Binding-site contacts:
Ligand atom C23 contacts residue GLY168 of chain 1.V at 3.5 Å.
Ligand atom CA contacts residue ASP125 of chain 1.W at 3.6 Å.
Ligand atom CD1 contacts residue ALA20 of chain 1.V at 3.4 Å (hydrophobic).
Ligand atom C24 contacts residue GLY168 of chain 1.V at 3.1 Å.
Ligand atom C14 contacts residue THR1 of chain 1.V at 2.8 Å.
Ligand atom C contacts residue THR21 of chain 1.V at 3.7 Å.
Ligand atom OG1 contacts residue THR21 of chain 1.V at 3.2 Å (h-bond).
Ligand atom O contacts residue THR1 of chain 1.V at 2.4 Å (h-bond).
Ligand atom O contacts residue LEU126 of chain 1.W at 3.5 Å.
Ligand atom C22 contacts residue THR1 of chain 1.V at 2.5 Å.
Ligand atom C contacts residue THR1 of chain 1.V at 1.4 Å.
Ligand atom CB contacts residue THR21 of chain 1.V at 3.7 Å.
Ligand atom O contacts residue GLY47 of chain 1.V at 3.0 Å (h-bond).
Ligand atom C contacts residue ASP125 of chain 1.W at 3.7 Å.
Ligand atom C contacts residue GLU106 of chain 1.W at 3.7 Å.
Ligand atom CA contacts residue THR1 of chain 1.V at 2.3 Å.
Ligand atom CG1 contacts residue CYS129 of chain 1.W at 3.5 Å (hydrophobic).
Ligand atom C16 contacts residue CYS31 of chain 1.V at 3.7 Å (hydrophobic).
Ligand atom C24 contacts residue THR1 of chain 1.V at 3.0 Å.
Ligand atom N contacts residue GLY47 of chain 1.V at 3.0 Å (h-bond).
Ligand atom CG1 contacts residue ALA49 of chain 1.V at 3.7 Å (hydrophobic).
Ligand atom O contacts residue ALA20 of chain 1.V at 3.4 Å.
Ligand atom C16 contacts residue ALA20 of chain 1.V at 3.3 Å (hydrophobic).
Ligand atom CA contacts residue GLY47 of chain 1.V at 3.4 Å.
Ligand atom CG2 contacts residue GLU22 of chain 1.V at 3.2 Å.
Ligand atom O contacts residue GLU106 of chain 1.W at 3.0 Å (salt-bridge).
Ligand atom N contacts residue ASP125 of chain 1.W at 2.9 Å (salt-bridge).
Ligand atom CD1 contacts residue ALA49 of chain 1.V at 3.6 Å (hydrophobic).
Ligand atom C23 contacts residue THR1 of chain 1.V at 1.5 Å.
Ligand atom O contacts residue ASP125 of chain 1.W at 3.5 Å.
Ligand atom N contacts residue THR1 of chain 1.V at 3.6 Å.
Ligand atom C23 contacts residue SER129 of chain 1.V at 3.0 Å.
Ligand atom N contacts residue THR21 of chain 1.V at 2.9 Å (h-bond).
Ligand atom C contacts residue GLY47 of chain 1.V at 3.7 Å.
Ligand atom CA contacts residue THR21 of chain 1.V at 3.5 Å.
Ligand atom CG1 contacts residue LEU126 of chain 1.W at 3.6 Å (hydrophobic).
Ligand atom C24 contacts residue THR21 of chain 1.V at 3.4 Å.
Ligand atom O contacts residue THR21 of chain 1.V at 2.9 Å (h-bond).
Ligand atom O contacts residue ALA49 of chain 1.V at 3.2 Å (h-bond).
Ligand atom CB contacts residue GLY47 of chain 1.V at 3.6 Å.

Sequence of chain 1.W:
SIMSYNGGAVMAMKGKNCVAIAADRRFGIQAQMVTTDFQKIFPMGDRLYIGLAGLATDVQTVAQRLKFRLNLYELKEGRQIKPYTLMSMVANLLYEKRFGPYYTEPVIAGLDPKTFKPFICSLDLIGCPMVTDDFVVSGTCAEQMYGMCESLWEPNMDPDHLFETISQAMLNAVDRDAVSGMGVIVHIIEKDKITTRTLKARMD

Sequence of chain 1.V:
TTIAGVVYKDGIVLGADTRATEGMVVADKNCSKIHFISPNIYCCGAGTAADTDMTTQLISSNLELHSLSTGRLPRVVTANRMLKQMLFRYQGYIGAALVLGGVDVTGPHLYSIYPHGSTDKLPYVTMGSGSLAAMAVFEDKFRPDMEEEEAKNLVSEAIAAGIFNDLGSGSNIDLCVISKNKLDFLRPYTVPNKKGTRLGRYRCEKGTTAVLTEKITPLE

This small molecule binds to this protein.
Small molecule (SMILES): CC[C@@H](C)[C@@H](C(=O)N[C@H](C(=O)N[C@H](C(=O)N[C@@H](CC(C)C)[C@@H](O)C(C)(C)O)[C@@H](C)O)[C@@H](C)CC)N(C)C(C)=O